A small-molecule ligand and the protein it binds are described below.
Small molecule (SMILES): NS(=O)(=O)c1cnc(Sc2ccccc2)c(C(=O)NCCc2ccccc2)c1

Sequence of chain 1.A:
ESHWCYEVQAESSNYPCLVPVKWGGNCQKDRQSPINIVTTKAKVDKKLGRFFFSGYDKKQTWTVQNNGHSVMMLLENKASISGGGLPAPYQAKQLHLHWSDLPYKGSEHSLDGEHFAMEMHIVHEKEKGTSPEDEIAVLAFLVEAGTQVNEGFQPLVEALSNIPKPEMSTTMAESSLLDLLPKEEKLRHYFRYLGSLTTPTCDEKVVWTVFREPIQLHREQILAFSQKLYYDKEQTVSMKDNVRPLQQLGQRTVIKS

Binding-site contacts:
Ligand atom C27 contacts residue TYR7 of chain 1.A at 3.3 Å (hydrophobic).
Ligand atom C2 contacts residue HIS97 of chain 1.A at 3.5 Å.
Ligand atom N9 contacts residue THR207 of chain 1.A at 2.6 Å (h-bond).
Ligand atom C27 contacts residue THR208 of chain 1.A at 3.5 Å.
Ligand atom S8 contacts residue ZN1 of chain 1.C at 3.1 Å.
Ligand atom N15 contacts residue THR208 of chain 1.A at 2.7 Å (h-bond).
Ligand atom N9 contacts residue HIS97 of chain 1.A at 3.1 Å (h-bond).
Ligand atom C3 contacts residue LEU206 of chain 1.A at 3.1 Å (hydrophobic).
Ligand atom O11 contacts residue THR207 of chain 1.A at 2.7 Å (h-bond).
Ligand atom C20 contacts residue ILE145 of chain 1.A at 3.4 Å (hydrophobic).
Ligand atom O12 contacts residue ZN1 of chain 1.C at 3.0 Å.
Ligand atom C24 contacts residue MET73 of chain 1.A at 3.5 Å (hydrophobic).
Ligand atom C18 contacts residue ASN68 of chain 1.A at 3.6 Å.
Ligand atom C28 contacts residue HIS70 of chain 1.A at 3.1 Å.
Ligand atom O14 contacts residue GLN95 of chain 1.A at 3.5 Å (h-bond).
Ligand atom S8 contacts residue THR207 of chain 1.A at 3.7 Å.
Ligand atom S10 contacts residue GLN95 of chain 1.A at 3.2 Å (h-bond).
Ligand atom C26 contacts residue SER71 of chain 1.A at 3.4 Å.
Ligand atom O12 contacts residue TRP217 of chain 1.A at 3.7 Å.
Ligand atom C5 contacts residue GLN95 of chain 1.A at 3.0 Å.
Ligand atom O11 contacts residue LEU206 of chain 1.A at 3.1 Å.
Ligand atom C17 contacts residue ASN68 of chain 1.A at 3.4 Å.
Ligand atom N4 contacts residue VAL124 of chain 1.A at 3.6 Å.
Ligand atom N9 contacts residue HIS122 of chain 1.A at 3.5 Å (h-bond).
Ligand atom C25 contacts residue HIS97 of chain 1.A at 3.1 Å.
Ligand atom C6 contacts residue GLN95 of chain 1.A at 3.5 Å.
Ligand atom N4 contacts residue LEU206 of chain 1.A at 3.4 Å.
Ligand atom O12 contacts residue HIS122 of chain 1.A at 3.1 Å (h-bond).
Ligand atom C26 contacts residue HIS99 of chain 1.A at 3.7 Å.
Ligand atom C24 contacts residue ASN68 of chain 1.A at 3.7 Å.
Ligand atom N4 contacts residue GLN95 of chain 1.A at 3.5 Å (h-bond).
Ligand atom C27 contacts residue HIS70 of chain 1.A at 3.4 Å.
Ligand atom C7 contacts residue HIS97 of chain 1.A at 3.6 Å.
Ligand atom N9 contacts residue HIS99 of chain 1.A at 3.4 Å (h-bond).
Ligand atom O12 contacts residue HIS97 of chain 1.A at 3.4 Å.
Ligand atom N9 contacts residue ZN1 of chain 1.C at 2.0 Å.
Ligand atom C28 contacts residue THR208 of chain 1.A at 3.5 Å.
Ligand atom C16 contacts residue THR208 of chain 1.A at 3.4 Å.
Ligand atom C26 contacts residue HIS97 of chain 1.A at 3.4 Å.
Ligand atom C3 contacts residue VAL124 of chain 1.A at 3.5 Å (hydrophobic).